Sequence of chain 2.B:
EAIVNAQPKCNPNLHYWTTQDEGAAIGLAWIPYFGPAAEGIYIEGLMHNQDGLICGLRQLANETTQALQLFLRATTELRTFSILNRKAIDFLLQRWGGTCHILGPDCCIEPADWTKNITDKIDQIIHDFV

Binding-site contacts:
Ligand atom O4 contacts residue LYS121 of chain 2.B at 4.2 Å.
Ligand atom C2 contacts residue LYS121 of chain 2.B at 4.2 Å.
Ligand atom O7 contacts residue ASN117 of chain 2.B at 3.8 Å.
Ligand atom C2 contacts residue ASN117 of chain 2.B at 2.5 Å.
Ligand atom C1 contacts residue LEU103 of chain 3.B at 4.5 Å (hydrophobic).
Ligand atom C1 contacts residue ASN117 of chain 2.B at 1.4 Å.
Ligand atom C3 contacts residue LYS121 of chain 2.B at 4.0 Å.
Ligand atom O7 contacts residue LYS121 of chain 2.B at 4.1 Å.
Ligand atom C4 contacts residue LYS121 of chain 2.B at 3.6 Å.
Ligand atom C5 contacts residue ASN117 of chain 2.B at 3.6 Å.
Ligand atom C8 contacts residue ASN117 of chain 2.B at 3.5 Å.
Ligand atom N2 contacts residue ASN117 of chain 2.B at 2.5 Å (h-bond).
Ligand atom C8 contacts residue TRP114 of chain 2.B at 4.1 Å (hydrophobic).
Ligand atom C3 contacts residue ASN117 of chain 2.B at 3.9 Å.
Ligand atom O5 contacts residue ASN117 of chain 2.B at 2.3 Å (h-bond).
Ligand atom O3 contacts residue LYS121 of chain 2.B at 3.6 Å.
Ligand atom C8 contacts residue THR115 of chain 3.B at 3.6 Å.
Ligand atom C4 contacts residue ASN117 of chain 2.B at 4.2 Å.
Ligand atom C7 contacts residue ASN117 of chain 2.B at 3.0 Å.

The protein below binds the small molecule below.
Small molecule (SMILES): CC(=O)N[C@@H]1[C@@H](O)[C@H](O)[C@@H](CO)O[C@H]1O

Sequence of chain 3.B:
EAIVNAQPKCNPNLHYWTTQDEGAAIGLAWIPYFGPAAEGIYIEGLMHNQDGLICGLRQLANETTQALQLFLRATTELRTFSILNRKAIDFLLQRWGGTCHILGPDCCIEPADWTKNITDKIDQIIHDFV